Sequence of chain 1.B:
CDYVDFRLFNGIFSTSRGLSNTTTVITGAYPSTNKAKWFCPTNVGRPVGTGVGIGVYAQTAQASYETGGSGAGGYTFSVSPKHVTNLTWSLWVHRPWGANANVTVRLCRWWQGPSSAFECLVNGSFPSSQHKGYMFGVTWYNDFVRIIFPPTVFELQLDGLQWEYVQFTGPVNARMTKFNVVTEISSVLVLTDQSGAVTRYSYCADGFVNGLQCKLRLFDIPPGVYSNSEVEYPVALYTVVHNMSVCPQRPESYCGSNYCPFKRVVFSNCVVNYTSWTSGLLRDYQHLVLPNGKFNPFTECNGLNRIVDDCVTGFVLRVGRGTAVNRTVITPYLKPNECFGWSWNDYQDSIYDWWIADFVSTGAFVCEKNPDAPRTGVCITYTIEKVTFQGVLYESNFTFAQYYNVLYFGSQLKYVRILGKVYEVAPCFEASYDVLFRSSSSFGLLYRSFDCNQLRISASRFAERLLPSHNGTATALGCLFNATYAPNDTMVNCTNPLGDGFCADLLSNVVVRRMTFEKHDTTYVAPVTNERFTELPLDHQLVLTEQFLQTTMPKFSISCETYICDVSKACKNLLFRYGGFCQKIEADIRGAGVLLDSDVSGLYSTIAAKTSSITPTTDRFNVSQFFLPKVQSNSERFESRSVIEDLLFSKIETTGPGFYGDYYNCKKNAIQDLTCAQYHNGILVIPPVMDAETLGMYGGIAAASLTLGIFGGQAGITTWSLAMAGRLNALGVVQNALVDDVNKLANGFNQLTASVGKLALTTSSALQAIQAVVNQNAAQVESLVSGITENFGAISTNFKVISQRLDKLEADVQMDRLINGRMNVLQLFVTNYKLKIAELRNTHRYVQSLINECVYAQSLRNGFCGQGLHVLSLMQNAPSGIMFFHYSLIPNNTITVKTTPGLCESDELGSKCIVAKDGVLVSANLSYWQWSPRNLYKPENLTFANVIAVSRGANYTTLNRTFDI

Binding-site contacts:
Ligand atom C8 contacts residue LEU449 of chain 1.B at 3.3 Å (hydrophobic).
Ligand atom O7 contacts residue ASN273 of chain 1.B at 3.9 Å.
Ligand atom C7 contacts residue ASN273 of chain 1.B at 3.6 Å.
Ligand atom C2 contacts residue ASN273 of chain 1.B at 2.4 Å.
Ligand atom N2 contacts residue ASN273 of chain 1.B at 2.9 Å (h-bond).
Ligand atom C3 contacts residue ASN273 of chain 1.B at 3.8 Å.
Ligand atom O5 contacts residue ASN273 of chain 1.B at 2.4 Å (h-bond).
Ligand atom O7 contacts residue LEU449 of chain 1.B at 4.1 Å.
Ligand atom C5 contacts residue ASN273 of chain 1.B at 3.7 Å.
Ligand atom C7 contacts residue LEU449 of chain 1.B at 4.2 Å (hydrophobic).
Ligand atom C1 contacts residue ASN273 of chain 1.B at 1.4 Å.
Ligand atom C4 contacts residue ASN273 of chain 1.B at 4.2 Å.

A small-molecule ligand and the protein it binds are described below.
Small molecule (SMILES): CC(=O)N[C@@H]1[C@@H](O)[C@H](O)[C@@H](CO)O[C@H]1O